This small molecule binds to this protein.
Small molecule (SMILES): C[C@@H](NC(=O)[C@@H](Cc1c[nH]c2ccccc12)NC(=O)[C@H](N)Cc1c[nH]cn1)C(=O)N[C@H](Cc1c[nH]c2ccccc12)C(=O)N[C@H](Cc1ccccc1)C(=O)N[C@H](CCCCN)C(N)=O

Sequence of chain 1.G:
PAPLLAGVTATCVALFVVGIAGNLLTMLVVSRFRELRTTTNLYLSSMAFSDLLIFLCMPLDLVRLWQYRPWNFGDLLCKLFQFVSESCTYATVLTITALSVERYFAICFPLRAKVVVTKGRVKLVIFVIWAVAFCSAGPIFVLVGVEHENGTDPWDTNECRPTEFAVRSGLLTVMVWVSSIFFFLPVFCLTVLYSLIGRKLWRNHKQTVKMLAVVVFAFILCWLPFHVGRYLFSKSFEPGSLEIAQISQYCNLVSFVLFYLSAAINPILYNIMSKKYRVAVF

Binding-site contacts:
Ligand atom O contacts residue ILE310 of chain 1.G at 3.3 Å.
Ligand atom ND1 contacts residue TYR238 of chain 1.G at 3.5 Å (h-bond).
Ligand atom NE2 contacts residue ARG331 of chain 1.G at 3.3 Å.
Ligand atom C contacts residue ASN437 of chain 1.G at 3.2 Å.
Ligand atom O contacts residue PRO332 of chain 1.G at 3.1 Å.
Ligand atom C contacts residue GLN252 of chain 1.G at 3.1 Å.
Ligand atom CB contacts residue GLN252 of chain 1.G at 3.2 Å.
Ligand atom CB contacts residue ARG415 of chain 1.G at 3.5 Å.
Ligand atom N contacts residue GLN252 of chain 1.G at 3.0 Å (h-bond).
Ligand atom CB contacts residue PHE418 of chain 1.G at 3.5 Å (hydrophobic).
Ligand atom CE1 contacts residue LEU313 of chain 1.G at 3.5 Å (hydrophobic).
Ligand atom C contacts residue GLN434 of chain 1.G at 3.5 Å.
Ligand atom C contacts residue PRO332 of chain 1.G at 3.5 Å (hydrophobic).
Ligand atom CE2 contacts residue GLU256 of chain 1.G at 3.1 Å.
Ligand atom O contacts residue MET345 of chain 1.G at 3.2 Å.
Ligand atom NZ contacts residue ASP231 of chain 1.G at 3.4 Å (salt-bridge).
Ligand atom CA contacts residue GLN434 of chain 1.G at 3.2 Å.
Ligand atom CD contacts residue GLN252 of chain 1.G at 3.2 Å.
Ligand atom CE2 contacts residue ARG415 of chain 1.G at 3.6 Å.
Ligand atom C contacts residue GLN434 of chain 1.G at 3.1 Å.
Ligand atom CH2 contacts residue ASP231 of chain 1.G at 3.6 Å.
Ligand atom CE contacts residue GLN252 of chain 1.G at 3.2 Å.
Ligand atom CA contacts residue ASN437 of chain 1.G at 3.4 Å.
Ligand atom N contacts residue ASN437 of chain 1.G at 3.3 Å.
Ligand atom N contacts residue GLN434 of chain 1.G at 2.9 Å (h-bond).
Ligand atom CG contacts residue GLN252 of chain 1.G at 3.3 Å.
Ligand atom CZ2 contacts residue ASP231 of chain 1.G at 3.2 Å.
Ligand atom O contacts residue ASN437 of chain 1.G at 2.5 Å (h-bond).
Ligand atom CG contacts residue ARG415 of chain 1.G at 3.4 Å.
Ligand atom O contacts residue LEU313 of chain 1.G at 3.3 Å.
Ligand atom O contacts residue GLN434 of chain 1.G at 2.9 Å (h-bond).
Ligand atom O contacts residue GLN252 of chain 1.G at 3.2 Å.
Ligand atom CZ2 contacts residue PHE441 of chain 1.G at 3.4 Å (hydrophobic).
Ligand atom CB contacts residue TYR238 of chain 1.G at 3.5 Å (hydrophobic).
Ligand atom NE1 contacts residue SER440 of chain 1.G at 3.3 Å (h-bond).
Ligand atom CD2 contacts residue ARG415 of chain 1.G at 3.3 Å.
Ligand atom N contacts residue GLU256 of chain 1.G at 3.0 Å (salt-bridge).
Ligand atom CH2 contacts residue PHE441 of chain 1.G at 3.5 Å (hydrophobic).
Ligand atom CZ3 contacts residue LEU235 of chain 1.G at 3.4 Å (hydrophobic).
Ligand atom CB contacts residue ASN437 of chain 1.G at 3.3 Å.